Binding-site contacts:
Ligand atom CAG contacts residue LEU166 of chain 1.A at 3.9 Å (hydrophobic).
Ligand atom CAJ contacts residue PHE32 of chain 1.A at 3.5 Å (hydrophobic).
Ligand atom CAM contacts residue VAL143 of chain 1.A at 3.8 Å (hydrophobic).
Ligand atom OAE contacts residue ARG51 of chain 1.A at 3.7 Å.
Ligand atom CAI contacts residue ALA163 of chain 1.A at 3.6 Å (hydrophobic).
Ligand atom CAL contacts residue PHE28 of chain 1.A at 3.7 Å (hydrophobic).
Ligand atom CAM contacts residue GLY167 of chain 1.A at 3.6 Å.
Ligand atom PAW contacts residue PHE28 of chain 1.A at 3.3 Å.
Ligand atom CAP contacts residue PHE28 of chain 1.A at 3.8 Å (hydrophobic).
Ligand atom OAA contacts residue PHE28 of chain 1.A at 2.8 Å.
Ligand atom CAG contacts residue LEU151 of chain 1.A at 3.8 Å (hydrophobic).
Ligand atom CAK contacts residue GLY167 of chain 1.A at 4.0 Å.
Ligand atom CAQ contacts residue ALA140 of chain 1.A at 4.0 Å (hydrophobic).
Ligand atom OAA contacts residue TYR47 of chain 1.A at 2.3 Å (h-bond).
Ligand atom CAK contacts residue ALA163 of chain 1.A at 3.5 Å (hydrophobic).
Ligand atom CAO contacts residue ALA140 of chain 1.A at 3.9 Å (hydrophobic).
Ligand atom OAB contacts residue TYR47 of chain 1.A at 3.5 Å (h-bond).
Ligand atom CAL contacts residue LEU170 of chain 1.A at 3.7 Å (hydrophobic).
Ligand atom CAU contacts residue LEU170 of chain 1.A at 3.7 Å (hydrophobic).
Ligand atom OAE contacts residue HIS24 of chain 1.A at 2.9 Å (h-bond).
Ligand atom PAW contacts residue TYR47 of chain 1.A at 3.4 Å.
Ligand atom CAK contacts residue GLY144 of chain 1.A at 3.6 Å.
Ligand atom CAN contacts residue LEU170 of chain 1.A at 3.4 Å (hydrophobic).
Ligand atom CAH contacts residue LEU151 of chain 1.A at 3.8 Å (hydrophobic).
Ligand atom SAX contacts residue GLN171 of chain 1.A at 3.7 Å.
Ligand atom CAO contacts residue GLY144 of chain 1.A at 3.7 Å.
Ligand atom CAK contacts residue LEU166 of chain 1.A at 4.0 Å (hydrophobic).
Ligand atom OAD contacts residue GLN171 of chain 1.A at 3.6 Å.
Ligand atom OAF contacts residue GLN171 of chain 1.A at 3.0 Å (h-bond).
Ligand atom CAM contacts residue ALA140 of chain 1.A at 3.4 Å (hydrophobic).
Ligand atom PAW contacts residue HIS24 of chain 1.A at 4.0 Å.
Ligand atom CAO contacts residue GLY167 of chain 1.A at 3.4 Å.
Ligand atom OAC contacts residue TYR254 of chain 1.A at 2.8 Å (h-bond).
Ligand atom CAI contacts residue LEU166 of chain 1.A at 3.8 Å (hydrophobic).
Ligand atom OAD contacts residue ASN174 of chain 1.A at 3.2 Å (h-bond).
Ligand atom CAH contacts residue PHE32 of chain 1.A at 3.5 Å (hydrophobic).
Ligand atom OAB contacts residue HIS24 of chain 1.A at 2.6 Å (h-bond).
Ligand atom CAR contacts residue GLN171 of chain 1.A at 3.3 Å.
Ligand atom CAJ contacts residue LEU147 of chain 1.A at 3.8 Å (hydrophobic).
Ligand atom OAC contacts residue PHE28 of chain 1.A at 2.7 Å.

This protein binds this small molecule.
Small molecule (SMILES): O=P(O[K])(O[K])[C@@H](CCCc1ccc(-c2ccccc2)cc1)S(=O)(=O)O[K]

Sequence of chain 1.A:
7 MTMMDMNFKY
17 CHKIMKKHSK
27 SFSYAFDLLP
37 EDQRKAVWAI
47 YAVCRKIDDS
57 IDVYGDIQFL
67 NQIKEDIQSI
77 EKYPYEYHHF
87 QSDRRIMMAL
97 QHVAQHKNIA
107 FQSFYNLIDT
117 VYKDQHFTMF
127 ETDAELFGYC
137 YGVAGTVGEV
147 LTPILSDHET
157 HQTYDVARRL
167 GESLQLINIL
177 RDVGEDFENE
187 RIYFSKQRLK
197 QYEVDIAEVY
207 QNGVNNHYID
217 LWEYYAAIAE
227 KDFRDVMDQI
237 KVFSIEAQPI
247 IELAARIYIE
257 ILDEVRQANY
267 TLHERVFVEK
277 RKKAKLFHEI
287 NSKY